Binding-site contacts:
Ligand atom N2 contacts residue LEU106 of chain 55.A at 3.8 Å.
Ligand atom C1B contacts residue VAL188 of chain 55.A at 3.8 Å (hydrophobic).
Ligand atom C1C contacts residue LEU106 of chain 55.A at 3.8 Å (hydrophobic).
Ligand atom C5B contacts residue TYR128 of chain 55.A at 4.0 Å (hydrophobic).
Ligand atom N3A contacts residue PRO174 of chain 55.A at 3.7 Å.
Ligand atom C1C contacts residue TYR128 of chain 55.A at 3.7 Å (hydrophobic).
Ligand atom C2B contacts residue VAL188 of chain 55.A at 3.5 Å (hydrophobic).
Ligand atom C4C contacts residue VAL191 of chain 55.A at 3.0 Å (hydrophobic).
Ligand atom O1B contacts residue TYR128 of chain 55.A at 3.4 Å (h-bond).
Ligand atom C4 contacts residue LEU106 of chain 55.A at 3.9 Å (hydrophobic).
Ligand atom O1 contacts residue MET221 of chain 55.A at 3.9 Å.
Ligand atom C4C contacts residue VAL188 of chain 55.A at 3.7 Å (hydrophobic).
Ligand atom C2A contacts residue PHE186 of chain 55.A at 3.3 Å (hydrophobic).
Ligand atom C3B contacts residue TYR152 of chain 55.A at 3.7 Å (hydrophobic).
Ligand atom C5A contacts residue PHE186 of chain 55.A at 3.5 Å (hydrophobic).
Ligand atom C4A contacts residue PRO174 of chain 55.A at 3.1 Å (hydrophobic).
Ligand atom C5 contacts residue LEU106 of chain 55.A at 3.8 Å (hydrophobic).
Ligand atom C5C contacts residue VAL191 of chain 55.A at 3.8 Å (hydrophobic).
Ligand atom C5B contacts residue PHE186 of chain 55.A at 3.9 Å (hydrophobic).
Ligand atom C2A contacts residue TYR152 of chain 55.A at 3.6 Å (hydrophobic).
Ligand atom O1B contacts residue ILE104 of chain 55.A at 3.9 Å.
Ligand atom C1B contacts residue TYR128 of chain 55.A at 3.6 Å (hydrophobic).
Ligand atom C5B contacts residue MET224 of chain 55.A at 3.8 Å (hydrophobic).
Ligand atom C2C contacts residue TYR197 of chain 55.A at 3.7 Å (hydrophobic).
Ligand atom O1A contacts residue PHE186 of chain 55.A at 3.0 Å.
Ligand atom C3C contacts residue TYR128 of chain 55.A at 3.4 Å (hydrophobic).
Ligand atom N3A contacts residue PHE186 of chain 55.A at 4.0 Å.
Ligand atom N3A contacts residue ALA24 of chain 55.C at 3.8 Å.
Ligand atom C1B contacts residue ILE104 of chain 55.A at 4.0 Å (hydrophobic).
Ligand atom C5A contacts residue ALA150 of chain 55.A at 3.6 Å (hydrophobic).
Ligand atom C3B contacts residue VAL188 of chain 55.A at 3.8 Å (hydrophobic).
Ligand atom C4B contacts residue TYR152 of chain 55.A at 3.8 Å (hydrophobic).
Ligand atom C4B contacts residue PHE186 of chain 55.A at 3.6 Å (hydrophobic).
Ligand atom C2C contacts residue MET221 of chain 55.A at 4.0 Å (hydrophobic).
Ligand atom C6B contacts residue ILE104 of chain 55.A at 3.6 Å (hydrophobic).
Ligand atom C5A contacts residue VAL176 of chain 55.A at 3.6 Å (hydrophobic).
Ligand atom N3A contacts residue TYR152 of chain 55.A at 3.5 Å.
Ligand atom O1 contacts residue LEU106 of chain 55.A at 3.8 Å.
Ligand atom C6B contacts residue TYR128 of chain 55.A at 3.3 Å (hydrophobic).
Ligand atom C4 contacts residue TYR197 of chain 55.A at 3.8 Å (hydrophobic).

This small molecule binds to this protein.
Small molecule (SMILES): Cc1cc(CCCCCOc2ccc(C3=NCCO3)cc2)on1

Sequence of chain 55.A:
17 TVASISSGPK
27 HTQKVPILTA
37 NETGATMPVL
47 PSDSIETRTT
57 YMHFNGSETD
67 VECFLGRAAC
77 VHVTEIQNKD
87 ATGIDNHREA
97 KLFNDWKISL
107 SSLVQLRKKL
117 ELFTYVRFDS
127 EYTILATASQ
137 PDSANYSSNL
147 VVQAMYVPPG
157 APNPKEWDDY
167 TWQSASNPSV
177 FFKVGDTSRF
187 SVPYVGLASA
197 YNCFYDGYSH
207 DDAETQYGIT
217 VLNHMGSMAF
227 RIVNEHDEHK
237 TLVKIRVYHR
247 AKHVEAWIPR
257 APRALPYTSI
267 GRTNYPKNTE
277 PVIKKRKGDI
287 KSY

Sequence of chain 55.C:
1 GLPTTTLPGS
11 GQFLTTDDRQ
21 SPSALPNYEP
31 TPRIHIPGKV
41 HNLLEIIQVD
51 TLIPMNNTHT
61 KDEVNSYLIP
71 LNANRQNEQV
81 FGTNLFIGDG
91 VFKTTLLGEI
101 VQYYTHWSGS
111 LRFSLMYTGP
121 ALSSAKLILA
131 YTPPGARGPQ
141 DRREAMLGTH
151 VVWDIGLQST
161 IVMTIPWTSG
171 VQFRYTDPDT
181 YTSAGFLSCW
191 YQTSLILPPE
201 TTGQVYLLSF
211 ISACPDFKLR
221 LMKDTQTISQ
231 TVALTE